The small molecule below binds the protein below.
Small molecule (SMILES): O=C1Cc2ccccc2[C@H](c2ccccc2)N1

Sequence of chain 1.A:
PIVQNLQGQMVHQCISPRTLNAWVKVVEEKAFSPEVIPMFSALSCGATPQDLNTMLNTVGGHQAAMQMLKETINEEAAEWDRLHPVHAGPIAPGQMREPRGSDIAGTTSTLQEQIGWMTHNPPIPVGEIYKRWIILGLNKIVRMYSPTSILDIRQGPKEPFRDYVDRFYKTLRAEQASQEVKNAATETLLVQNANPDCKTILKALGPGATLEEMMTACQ

Sequence of chain 6.A:
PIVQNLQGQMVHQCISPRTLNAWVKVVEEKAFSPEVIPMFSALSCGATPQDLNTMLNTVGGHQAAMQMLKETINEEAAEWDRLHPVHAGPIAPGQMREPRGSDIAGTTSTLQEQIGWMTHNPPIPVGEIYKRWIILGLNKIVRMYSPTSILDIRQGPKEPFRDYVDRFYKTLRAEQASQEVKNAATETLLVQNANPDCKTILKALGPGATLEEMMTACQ

Binding-site contacts:
Ligand atom C04 contacts residue ASN57 of chain 6.A at 3.2 Å.
Ligand atom C07 contacts residue LEU56 of chain 6.A at 4.1 Å (hydrophobic).
Ligand atom C06 contacts residue LYS70 of chain 6.A at 4.0 Å.
Ligand atom N11 contacts residue TYR130 of chain 6.A at 3.7 Å.
Ligand atom C13 contacts residue ILE73 of chain 6.A at 3.9 Å (hydrophobic).
Ligand atom C03 contacts residue ASN53 of chain 6.A at 4.0 Å.
Ligand atom C05 contacts residue LYS70 of chain 6.A at 4.1 Å.
Ligand atom C10 contacts residue TYR130 of chain 6.A at 3.5 Å (hydrophobic).
Ligand atom C17 contacts residue LYS70 of chain 6.A at 3.9 Å.
Ligand atom C05 contacts residue LEU56 of chain 6.A at 3.7 Å (hydrophobic).
Ligand atom C02 contacts residue ASN57 of chain 6.A at 3.7 Å.
Ligand atom O01 contacts residue ASN53 of chain 6.A at 3.5 Å.
Ligand atom C15 contacts residue ASN74 of chain 6.A at 3.7 Å.
Ligand atom C15 contacts residue LYS70 of chain 6.A at 3.9 Å.
Ligand atom C06 contacts residue ASN57 of chain 6.A at 4.1 Å.
Ligand atom C08 contacts residue LYS70 of chain 6.A at 3.3 Å.
Ligand atom C08 contacts residue ILE73 of chain 6.A at 4.1 Å (hydrophobic).
Ligand atom C10 contacts residue ASN53 of chain 6.A at 3.7 Å.
Ligand atom C08 contacts residue LEU56 of chain 6.A at 4.0 Å (hydrophobic).
Ligand atom C04 contacts residue LYS70 of chain 6.A at 4.1 Å.
Ligand atom N11 contacts residue THR107 of chain 6.A at 4.2 Å.
Ligand atom C02 contacts residue ASN53 of chain 6.A at 3.4 Å.
Ligand atom O01 contacts residue ASN57 of chain 6.A at 3.4 Å (h-bond).
Ligand atom C07 contacts residue MET66 of chain 6.A at 3.7 Å (hydrophobic).
Ligand atom C09 contacts residue LEU56 of chain 6.A at 4.2 Å (hydrophobic).
Ligand atom C14 contacts residue LYS70 of chain 6.A at 3.7 Å.
Ligand atom C06 contacts residue MET66 of chain 6.A at 4.0 Å (hydrophobic).
Ligand atom C04 contacts residue LEU56 of chain 6.A at 4.2 Å (hydrophobic).
Ligand atom N11 contacts residue ASN53 of chain 6.A at 3.2 Å (h-bond).
Ligand atom C09 contacts residue LYS70 of chain 6.A at 4.0 Å.
Ligand atom C06 contacts residue LEU56 of chain 6.A at 3.8 Å (hydrophobic).
Ligand atom C16 contacts residue LYS70 of chain 6.A at 3.9 Å.
Ligand atom C12 contacts residue LYS70 of chain 6.A at 3.9 Å.
Ligand atom C16 contacts residue GLN179 of chain 1.A at 4.1 Å.
Ligand atom C03 contacts residue ASN57 of chain 6.A at 2.5 Å.
Ligand atom C07 contacts residue LYS70 of chain 6.A at 3.6 Å.
Ligand atom C05 contacts residue ASN57 of chain 6.A at 2.9 Å.
Ligand atom C14 contacts residue ASN74 of chain 6.A at 3.5 Å.
Ligand atom C14 contacts residue ILE73 of chain 6.A at 4.1 Å (hydrophobic).
Ligand atom C13 contacts residue LYS70 of chain 6.A at 3.7 Å.